The small molecule below binds the protein below.
Small molecule (SMILES): CC(=O)N1CCC(NC2CC2)CC1

Sequence of chain 1.A:
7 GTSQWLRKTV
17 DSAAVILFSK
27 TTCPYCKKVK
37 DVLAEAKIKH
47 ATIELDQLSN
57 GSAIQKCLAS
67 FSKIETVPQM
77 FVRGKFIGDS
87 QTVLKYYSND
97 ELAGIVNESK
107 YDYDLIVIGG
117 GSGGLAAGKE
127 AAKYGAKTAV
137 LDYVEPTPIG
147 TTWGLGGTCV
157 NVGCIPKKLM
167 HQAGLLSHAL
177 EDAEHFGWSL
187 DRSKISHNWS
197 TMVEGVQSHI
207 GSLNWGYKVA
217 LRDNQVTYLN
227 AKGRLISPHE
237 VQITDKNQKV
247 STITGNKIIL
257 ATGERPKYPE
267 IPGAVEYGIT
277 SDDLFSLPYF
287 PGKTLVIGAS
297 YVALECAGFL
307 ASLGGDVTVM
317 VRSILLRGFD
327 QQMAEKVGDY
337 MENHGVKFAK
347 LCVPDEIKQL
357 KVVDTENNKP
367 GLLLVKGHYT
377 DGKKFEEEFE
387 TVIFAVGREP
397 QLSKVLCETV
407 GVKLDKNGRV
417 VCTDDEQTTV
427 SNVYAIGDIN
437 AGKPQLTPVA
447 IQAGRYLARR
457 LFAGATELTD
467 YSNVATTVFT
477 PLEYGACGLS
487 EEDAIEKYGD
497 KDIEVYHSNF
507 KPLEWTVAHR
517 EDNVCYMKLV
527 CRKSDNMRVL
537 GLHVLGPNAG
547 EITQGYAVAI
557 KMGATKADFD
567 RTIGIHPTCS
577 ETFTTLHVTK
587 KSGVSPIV

Binding-site contacts:
Ligand atom C5 contacts residue ALA227 of chain 1.A at 3.4 Å (hydrophobic).
Ligand atom C1 contacts residue SER247 of chain 1.A at 3.9 Å.
Ligand atom C6 contacts residue ALA227 of chain 1.A at 3.7 Å (hydrophobic).
Ligand atom C contacts residue LYS245 of chain 1.A at 3.1 Å.
Ligand atom N contacts residue ILE239 of chain 1.A at 3.8 Å.
Ligand atom C1 contacts residue ASP241 of chain 1.A at 4.2 Å.
Ligand atom C contacts residue SER247 of chain 1.A at 3.0 Å.
Ligand atom C5 contacts residue ASN226 of chain 1.A at 3.1 Å.
Ligand atom C6 contacts residue THR240 of chain 1.A at 4.3 Å.
Ligand atom C4 contacts residue ASN226 of chain 1.A at 4.1 Å.
Ligand atom C6 contacts residue ASN226 of chain 1.A at 4.1 Å.
Ligand atom O contacts residue VAL246 of chain 1.A at 4.4 Å.
Ligand atom C1 contacts residue LYS245 of chain 1.A at 4.0 Å.
Ligand atom C1 contacts residue ILE239 of chain 1.A at 3.9 Å (hydrophobic).
Ligand atom O contacts residue ASP241 of chain 1.A at 3.4 Å.
Ligand atom C3 contacts residue LEU225 of chain 1.A at 3.5 Å (hydrophobic).
Ligand atom C6 contacts residue ASP241 of chain 1.A at 3.6 Å.
Ligand atom N1 contacts residue ASN226 of chain 1.A at 3.6 Å (h-bond).
Ligand atom O contacts residue ILE239 of chain 1.A at 3.5 Å (h-bond).
Ligand atom O contacts residue SER247 of chain 1.A at 4.3 Å.
Ligand atom O contacts residue THR240 of chain 1.A at 4.0 Å.
Ligand atom C contacts residue ILE239 of chain 1.A at 3.8 Å (hydrophobic).
Ligand atom N1 contacts residue LEU225 of chain 1.A at 3.9 Å.
Ligand atom N contacts residue ASP241 of chain 1.A at 4.4 Å.
Ligand atom O contacts residue LYS245 of chain 1.A at 2.8 Å (salt-bridge).
Ligand atom C2 contacts residue ILE239 of chain 1.A at 4.3 Å (hydrophobic).
Ligand atom C7 contacts residue LEU225 of chain 1.A at 3.7 Å (hydrophobic).
Ligand atom C7 contacts residue TYR224 of chain 1.A at 4.3 Å (hydrophobic).
Ligand atom C4 contacts residue LEU225 of chain 1.A at 4.4 Å (hydrophobic).